This small molecule binds to this protein.
Small molecule (SMILES): CC1=C(CCC(=O)O)C2=Cc3c(CCC(=O)O)c(C)c4n3[Fe@]35n6c(c(C)c(CCC(=O)O)c6=CC1=[N+]23)=CC1=[N+]5C(=C4)C(C)=C1CCC(=O)O

Sequence of chain 1.N:
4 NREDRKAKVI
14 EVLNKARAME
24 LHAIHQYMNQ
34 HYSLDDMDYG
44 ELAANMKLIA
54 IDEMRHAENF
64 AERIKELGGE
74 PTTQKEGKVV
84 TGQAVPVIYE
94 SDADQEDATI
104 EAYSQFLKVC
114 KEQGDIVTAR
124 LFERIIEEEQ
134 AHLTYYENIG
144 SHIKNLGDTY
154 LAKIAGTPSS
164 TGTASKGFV

Binding-site contacts:
Ligand atom NC contacts residue MET57 of chain 1.N at 3.0 Å (h-bond).
Ligand atom O2D contacts residue TYR35 of chain 1.M at 2.4 Å (h-bond).
Ligand atom NB contacts residue MET57 of chain 1.M at 3.4 Å (h-bond).
Ligand atom CGD contacts residue TYR35 of chain 1.M at 3.5 Å (hydrophobic).
Ligand atom FE contacts residue MET57 of chain 1.N at 2.4 Å.
Ligand atom NA contacts residue MET57 of chain 1.M at 3.1 Å.
Ligand atom C1B contacts residue MET57 of chain 1.M at 3.3 Å (hydrophobic).
Ligand atom CGD contacts residue ARG20 of chain 1.N at 3.2 Å.
Ligand atom CMB contacts residue GLU61 of chain 1.M at 3.2 Å.
Ligand atom O1A contacts residue TYR35 of chain 1.N at 2.6 Å (h-bond).
Ligand atom C1D contacts residue MET57 of chain 1.M at 3.5 Å (hydrophobic).
Ligand atom O1A contacts residue ARG20 of chain 1.M at 2.7 Å (salt-bridge).
Ligand atom CHB contacts residue MET57 of chain 1.M at 3.5 Å (hydrophobic).
Ligand atom C4A contacts residue MET57 of chain 1.M at 3.4 Å (hydrophobic).
Ligand atom ND contacts residue MET57 of chain 1.M at 3.2 Å.
Ligand atom O2B contacts residue SER168 of chain 1.N at 2.3 Å (h-bond).
Ligand atom ND contacts residue MET57 of chain 1.N at 3.1 Å (h-bond).
Ligand atom CHB contacts residue MET57 of chain 1.N at 3.5 Å (hydrophobic).
Ligand atom NB contacts residue MET57 of chain 1.N at 2.5 Å (h-bond).
Ligand atom O1D contacts residue ARG20 of chain 1.N at 2.9 Å (salt-bridge).
Ligand atom O2B contacts residue ARG58 of chain 1.M at 3.5 Å.
Ligand atom CGA contacts residue ARG20 of chain 1.M at 3.4 Å.
Ligand atom NA contacts residue MET57 of chain 1.N at 3.5 Å (h-bond).
Ligand atom CGC contacts residue SER168 of chain 1.N at 3.3 Å.
Ligand atom O1C contacts residue SER168 of chain 1.N at 3.1 Å.
Ligand atom C4D contacts residue MET57 of chain 1.M at 3.5 Å (hydrophobic).
Ligand atom CGB contacts residue SER168 of chain 1.N at 3.2 Å.
Ligand atom CBB contacts residue SER168 of chain 1.N at 3.3 Å.
Ligand atom O1C contacts residue LYS169 of chain 1.N at 3.3 Å (salt-bridge).
Ligand atom NC contacts residue MET57 of chain 1.M at 3.1 Å (h-bond).
Ligand atom O2A contacts residue ARG20 of chain 1.M at 2.9 Å (salt-bridge).
Ligand atom C1B contacts residue MET57 of chain 1.N at 3.4 Å (hydrophobic).
Ligand atom CMD contacts residue GLU61 of chain 1.N at 3.3 Å.
Ligand atom CMD contacts residue MET57 of chain 1.N at 3.4 Å (hydrophobic).
Ligand atom O2D contacts residue ARG20 of chain 1.N at 3.0 Å (salt-bridge).
Ligand atom CGA contacts residue TYR35 of chain 1.N at 3.5 Å (hydrophobic).
Ligand atom O2C contacts residue SER168 of chain 1.N at 2.9 Å.
Ligand atom O1B contacts residue LYS50 of chain 1.N at 3.1 Å (salt-bridge).
Ligand atom FE contacts residue MET57 of chain 1.M at 2.4 Å.
Ligand atom C1D contacts residue MET57 of chain 1.N at 3.3 Å (hydrophobic).

Sequence of chain 1.M:
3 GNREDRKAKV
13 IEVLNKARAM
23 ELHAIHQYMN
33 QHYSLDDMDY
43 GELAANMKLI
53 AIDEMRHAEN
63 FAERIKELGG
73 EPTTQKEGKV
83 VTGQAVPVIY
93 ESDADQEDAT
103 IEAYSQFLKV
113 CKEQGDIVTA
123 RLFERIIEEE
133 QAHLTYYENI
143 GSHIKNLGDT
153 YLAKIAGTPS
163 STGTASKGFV